This protein binds this small molecule.
Small molecule (SMILES): CC(=O)N[C@@H]1[C@@H](O)[C@H](O)[C@@H](CO)O[C@H]1O

Sequence of chain 1.B:
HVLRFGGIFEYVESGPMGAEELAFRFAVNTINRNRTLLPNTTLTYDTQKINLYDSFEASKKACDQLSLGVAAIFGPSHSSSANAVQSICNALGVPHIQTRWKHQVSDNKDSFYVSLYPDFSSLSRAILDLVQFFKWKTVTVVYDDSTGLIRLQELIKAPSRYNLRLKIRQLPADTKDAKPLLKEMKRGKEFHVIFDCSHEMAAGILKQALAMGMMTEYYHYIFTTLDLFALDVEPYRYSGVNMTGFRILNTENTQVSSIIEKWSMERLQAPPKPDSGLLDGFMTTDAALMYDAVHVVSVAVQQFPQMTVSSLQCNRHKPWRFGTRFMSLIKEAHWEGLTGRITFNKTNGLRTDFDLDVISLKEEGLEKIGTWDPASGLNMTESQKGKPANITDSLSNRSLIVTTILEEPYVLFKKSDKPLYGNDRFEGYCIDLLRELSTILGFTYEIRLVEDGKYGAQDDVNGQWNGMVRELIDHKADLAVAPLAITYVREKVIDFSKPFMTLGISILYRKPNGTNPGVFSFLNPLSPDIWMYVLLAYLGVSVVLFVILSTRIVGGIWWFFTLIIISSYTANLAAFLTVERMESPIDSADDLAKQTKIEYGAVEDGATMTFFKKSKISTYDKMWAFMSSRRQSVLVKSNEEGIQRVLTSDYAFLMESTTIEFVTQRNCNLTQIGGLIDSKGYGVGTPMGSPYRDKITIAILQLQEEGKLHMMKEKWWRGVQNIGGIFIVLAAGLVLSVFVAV

Binding-site contacts:
Ligand atom C1 contacts residue ASN242 of chain 1.B at 1.4 Å.
Ligand atom N2 contacts residue ASN242 of chain 1.B at 2.8 Å (h-bond).
Ligand atom C8 contacts residue ASN242 of chain 1.B at 3.5 Å.
Ligand atom C8 contacts residue HIS220 of chain 1.B at 4.5 Å.
Ligand atom C5 contacts residue ASN242 of chain 1.B at 3.7 Å.
Ligand atom C2 contacts residue ASN242 of chain 1.B at 2.5 Å.
Ligand atom C7 contacts residue HIS220 of chain 1.B at 4.3 Å.
Ligand atom C3 contacts residue ASN242 of chain 1.B at 3.8 Å.
Ligand atom C7 contacts residue ASN242 of chain 1.B at 3.2 Å.
Ligand atom C4 contacts residue ASN242 of chain 1.B at 4.2 Å.
Ligand atom O5 contacts residue ASN242 of chain 1.B at 2.3 Å (h-bond).
Ligand atom O7 contacts residue ASN242 of chain 1.B at 3.8 Å.
Ligand atom O7 contacts residue HIS220 of chain 1.B at 3.8 Å.